Sequence of chain 2.A:
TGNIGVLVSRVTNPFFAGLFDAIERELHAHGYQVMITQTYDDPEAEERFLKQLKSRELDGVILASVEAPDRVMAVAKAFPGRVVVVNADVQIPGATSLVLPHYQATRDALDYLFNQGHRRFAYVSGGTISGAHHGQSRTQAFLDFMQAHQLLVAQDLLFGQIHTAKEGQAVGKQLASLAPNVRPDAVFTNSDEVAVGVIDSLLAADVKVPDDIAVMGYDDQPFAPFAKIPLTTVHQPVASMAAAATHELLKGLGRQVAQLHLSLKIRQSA

The small molecule below binds the protein below.
Small molecule (SMILES): OC[C@H]1O[C@H](O)[C@H](O)[C@@H](O)[C@@H]1O

Binding-site contacts:
Ligand atom O6 contacts residue SER199 of chain 2.A at 4.5 Å.
Ligand atom C2 contacts residue PHE23 of chain 2.A at 4.1 Å (hydrophobic).
Ligand atom C4 contacts residue ASP227 of chain 2.A at 3.4 Å.
Ligand atom O6 contacts residue GLN229 of chain 2.A at 3.7 Å.
Ligand atom O6 contacts residue ASN21 of chain 2.A at 3.0 Å (h-bond).
Ligand atom O4 contacts residue ASN198 of chain 2.A at 4.2 Å.
Ligand atom O4 contacts residue TYR226 of chain 2.A at 3.8 Å.
Ligand atom C5 contacts residue ASN21 of chain 2.A at 4.1 Å.
Ligand atom C6 contacts residue SER199 of chain 2.A at 4.0 Å.
Ligand atom C5 contacts residue ASP227 of chain 2.A at 4.2 Å.
Ligand atom C3 contacts residue ARG146 of chain 2.A at 3.4 Å.
Ligand atom C6 contacts residue ASN198 of chain 2.A at 3.5 Å.
Ligand atom C2 contacts residue PHE24 of chain 2.A at 3.7 Å (hydrophobic).
Ligand atom C5 contacts residue ASN198 of chain 2.A at 4.3 Å.
Ligand atom O6 contacts residue ASP227 of chain 2.A at 2.6 Å (salt-bridge).
Ligand atom O4 contacts residue GLN244 of chain 2.A at 3.3 Å (h-bond).
Ligand atom O2 contacts residue PHE24 of chain 2.A at 3.5 Å.
Ligand atom O4 contacts residue ARG146 of chain 2.A at 2.9 Å (salt-bridge).
Ligand atom O3 contacts residue PHE23 of chain 2.A at 3.9 Å.
Ligand atom C4 contacts residue ARG146 of chain 2.A at 3.7 Å.
Ligand atom O5 contacts residue ASN21 of chain 2.A at 3.2 Å (h-bond).
Ligand atom C4 contacts residue PHE23 of chain 2.A at 4.4 Å (hydrophobic).
Ligand atom C6 contacts residue ASP227 of chain 2.A at 3.5 Å.
Ligand atom O6 contacts residue PHE23 of chain 2.A at 4.2 Å.
Ligand atom C3 contacts residue GLN244 of chain 2.A at 4.0 Å.
Ligand atom O2 contacts residue ASN95 of chain 2.A at 4.3 Å.
Ligand atom O3 contacts residue GLN244 of chain 2.A at 3.0 Å (h-bond).
Ligand atom O3 contacts residue ASP227 of chain 2.A at 4.5 Å.
Ligand atom O3 contacts residue ASN95 of chain 2.A at 3.5 Å (h-bond).
Ligand atom O2 contacts residue ALA72 of chain 2.A at 4.3 Å.
Ligand atom C6 contacts residue ASN21 of chain 2.A at 3.8 Å.
Ligand atom C1 contacts residue PHE24 of chain 2.A at 3.8 Å (hydrophobic).
Ligand atom C4 contacts residue GLN244 of chain 2.A at 3.7 Å.
Ligand atom O3 contacts residue ARG146 of chain 2.A at 3.3 Å (salt-bridge).
Ligand atom O5 contacts residue PHE24 of chain 2.A at 4.3 Å.
Ligand atom O4 contacts residue ASP227 of chain 2.A at 2.6 Å (salt-bridge).
Ligand atom C1 contacts residue ASN21 of chain 2.A at 4.1 Å.